Sequence of chain 6.NA:
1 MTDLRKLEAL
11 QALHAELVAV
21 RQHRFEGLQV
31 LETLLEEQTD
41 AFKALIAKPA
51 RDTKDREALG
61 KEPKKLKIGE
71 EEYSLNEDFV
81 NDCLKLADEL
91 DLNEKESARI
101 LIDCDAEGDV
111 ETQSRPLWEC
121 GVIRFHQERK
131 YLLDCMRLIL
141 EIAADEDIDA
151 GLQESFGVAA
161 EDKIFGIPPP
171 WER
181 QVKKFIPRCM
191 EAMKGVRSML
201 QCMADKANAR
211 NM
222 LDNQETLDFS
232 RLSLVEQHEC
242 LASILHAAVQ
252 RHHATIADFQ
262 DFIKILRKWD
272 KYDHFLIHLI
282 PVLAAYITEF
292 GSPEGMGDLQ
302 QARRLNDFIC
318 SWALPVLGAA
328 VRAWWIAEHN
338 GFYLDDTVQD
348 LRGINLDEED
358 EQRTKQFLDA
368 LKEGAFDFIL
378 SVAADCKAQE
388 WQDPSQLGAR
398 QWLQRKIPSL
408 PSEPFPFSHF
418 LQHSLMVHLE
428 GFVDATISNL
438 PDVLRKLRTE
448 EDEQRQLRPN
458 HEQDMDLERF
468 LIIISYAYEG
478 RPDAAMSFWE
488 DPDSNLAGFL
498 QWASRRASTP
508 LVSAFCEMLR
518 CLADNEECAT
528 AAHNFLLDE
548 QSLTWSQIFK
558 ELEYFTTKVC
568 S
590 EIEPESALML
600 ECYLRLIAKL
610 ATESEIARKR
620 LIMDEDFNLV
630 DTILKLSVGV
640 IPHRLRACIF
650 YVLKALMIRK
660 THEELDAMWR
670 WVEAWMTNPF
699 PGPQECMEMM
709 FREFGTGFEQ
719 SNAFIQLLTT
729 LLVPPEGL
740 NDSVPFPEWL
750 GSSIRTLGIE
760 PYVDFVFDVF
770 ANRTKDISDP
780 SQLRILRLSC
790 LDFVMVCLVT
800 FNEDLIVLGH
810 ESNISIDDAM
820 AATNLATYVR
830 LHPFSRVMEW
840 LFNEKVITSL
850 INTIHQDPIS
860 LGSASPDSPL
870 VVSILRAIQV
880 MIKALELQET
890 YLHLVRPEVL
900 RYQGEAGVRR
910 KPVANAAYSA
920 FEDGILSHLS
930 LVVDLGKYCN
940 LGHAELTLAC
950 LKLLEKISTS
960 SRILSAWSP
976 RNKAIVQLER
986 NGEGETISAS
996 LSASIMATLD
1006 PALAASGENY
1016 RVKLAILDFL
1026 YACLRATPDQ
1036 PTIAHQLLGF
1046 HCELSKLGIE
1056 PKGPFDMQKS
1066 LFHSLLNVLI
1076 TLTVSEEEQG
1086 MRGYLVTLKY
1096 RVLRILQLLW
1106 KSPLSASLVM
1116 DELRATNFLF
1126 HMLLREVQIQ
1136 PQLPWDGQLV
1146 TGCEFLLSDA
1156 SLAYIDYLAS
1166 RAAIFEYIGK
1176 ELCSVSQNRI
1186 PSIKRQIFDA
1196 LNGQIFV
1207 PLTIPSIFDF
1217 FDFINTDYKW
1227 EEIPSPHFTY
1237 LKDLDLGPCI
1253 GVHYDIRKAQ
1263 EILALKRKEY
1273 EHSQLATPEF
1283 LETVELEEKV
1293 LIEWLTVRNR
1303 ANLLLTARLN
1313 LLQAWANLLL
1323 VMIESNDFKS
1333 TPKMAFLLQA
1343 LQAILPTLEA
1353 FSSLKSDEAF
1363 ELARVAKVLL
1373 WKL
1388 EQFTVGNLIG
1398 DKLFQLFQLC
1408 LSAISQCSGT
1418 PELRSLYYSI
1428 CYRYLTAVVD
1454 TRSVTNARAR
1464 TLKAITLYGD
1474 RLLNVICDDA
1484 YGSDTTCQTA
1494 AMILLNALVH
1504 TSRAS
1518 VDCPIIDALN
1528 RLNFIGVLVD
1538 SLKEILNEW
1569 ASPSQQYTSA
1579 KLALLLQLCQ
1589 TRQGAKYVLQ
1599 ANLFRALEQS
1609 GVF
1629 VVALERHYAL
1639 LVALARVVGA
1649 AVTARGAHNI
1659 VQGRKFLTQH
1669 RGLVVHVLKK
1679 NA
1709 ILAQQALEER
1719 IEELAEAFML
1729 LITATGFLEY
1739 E

Sequence of chain 6.MB:
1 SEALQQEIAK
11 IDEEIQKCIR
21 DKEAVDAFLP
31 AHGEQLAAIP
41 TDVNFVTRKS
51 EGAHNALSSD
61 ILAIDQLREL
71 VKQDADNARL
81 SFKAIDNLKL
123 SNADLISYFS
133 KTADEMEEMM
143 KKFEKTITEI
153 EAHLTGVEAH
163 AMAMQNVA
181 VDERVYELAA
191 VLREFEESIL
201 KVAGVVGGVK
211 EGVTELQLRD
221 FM

Binding-site contacts:
Ligand atom C contacts residue VAL1202 of chain 6.NA at 4.2 Å (hydrophobic).
Ligand atom CG2 contacts residue GLN1063 of chain 6.NA at 3.3 Å.
Ligand atom CD1 contacts residue THR1121 of chain 6.NA at 3.0 Å.
Ligand atom CA contacts residue GLN1063 of chain 6.NA at 4.3 Å.
Ligand atom CZ contacts residue GLN1063 of chain 6.NA at 4.1 Å.
Ligand atom CG contacts residue GLN1063 of chain 6.NA at 4.3 Å.
Ligand atom CD2 contacts residue THR1121 of chain 6.NA at 4.3 Å.
Ligand atom CD1 contacts residue ASN1072 of chain 6.NA at 4.0 Å.
Ligand atom CG contacts residue THR1121 of chain 6.NA at 3.3 Å.
Ligand atom O contacts residue THR1121 of chain 6.NA at 4.0 Å.
Ligand atom CZ contacts residue ASN1072 of chain 6.NA at 3.5 Å.
Ligand atom CD1 contacts residue ASN1122 of chain 6.NA at 4.3 Å.
Ligand atom CD1 contacts residue GLN1063 of chain 6.NA at 3.8 Å.
Ligand atom CD2 contacts residue LEU1129 of chain 6.NA at 4.2 Å (hydrophobic).
Ligand atom CB contacts residue THR1121 of chain 6.NA at 3.3 Å.
Ligand atom OH contacts residue ASN1072 of chain 6.NA at 3.1 Å (h-bond).
Ligand atom CA contacts residue HIS1126 of chain 6.NA at 4.3 Å.
Ligand atom CZ contacts residue ASP182 of chain 6.MB at 3.5 Å.
Ligand atom CD2 contacts residue ALA1120 of chain 6.NA at 3.5 Å (hydrophobic).
Ligand atom OH contacts residue HIS1068 of chain 6.NA at 3.8 Å.
Ligand atom OH contacts residue ASP182 of chain 6.MB at 2.5 Å (salt-bridge).
Ligand atom O contacts residue VAL1202 of chain 6.NA at 3.2 Å.
Ligand atom O contacts residue HIS1126 of chain 6.NA at 3.3 Å (h-bond).
Ligand atom CE2 contacts residue ASP182 of chain 6.MB at 4.3 Å.
Ligand atom CE1 contacts residue ASN1072 of chain 6.NA at 3.3 Å.
Ligand atom O contacts residue GLN1063 of chain 6.NA at 2.9 Å (h-bond).
Ligand atom OH contacts residue GLN1063 of chain 6.NA at 3.7 Å.
Ligand atom C contacts residue GLN1063 of chain 6.NA at 3.9 Å.
Ligand atom SD contacts residue ASN1072 of chain 6.NA at 3.7 Å.
Ligand atom CD1 contacts residue PHE1125 of chain 6.NA at 3.6 Å (hydrophobic).
Ligand atom CG contacts residue HIS1126 of chain 6.NA at 4.3 Å.
Ligand atom CE1 contacts residue ASP182 of chain 6.MB at 4.1 Å.
Ligand atom CD2 contacts residue HIS1126 of chain 6.NA at 3.4 Å.
Ligand atom CD2 contacts residue PHE1125 of chain 6.NA at 4.2 Å (hydrophobic).
Ligand atom CD2 contacts residue GLN1063 of chain 6.NA at 3.6 Å.
Ligand atom CE2 contacts residue GLN1063 of chain 6.NA at 3.3 Å.
Ligand atom CE1 contacts residue THR1121 of chain 6.NA at 3.9 Å.
Ligand atom CG contacts residue ASN1072 of chain 6.NA at 4.2 Å.
Ligand atom C contacts residue HIS1126 of chain 6.NA at 4.0 Å.
Ligand atom CD2 contacts residue THR1121 of chain 6.NA at 4.0 Å.

A small-molecule ligand and the protein it binds are described below.
Small molecule (SMILES): CC[C@H](C)[C@H](N)C(=O)N[C@@H](CC(C)C)C(=O)N1CCC[C@H]1C(=O)N[C@@H](CCSC)C(=O)N[C@@H](Cc1ccc(O)cc1)C(=O)N[C@@H](CCCCN)C(=O)N[C@@H](CC(C)C)C(=O)N[C@@H](CO)C(=O)N1CCC[C@H]1C=O